Sequence of chain 44.F:
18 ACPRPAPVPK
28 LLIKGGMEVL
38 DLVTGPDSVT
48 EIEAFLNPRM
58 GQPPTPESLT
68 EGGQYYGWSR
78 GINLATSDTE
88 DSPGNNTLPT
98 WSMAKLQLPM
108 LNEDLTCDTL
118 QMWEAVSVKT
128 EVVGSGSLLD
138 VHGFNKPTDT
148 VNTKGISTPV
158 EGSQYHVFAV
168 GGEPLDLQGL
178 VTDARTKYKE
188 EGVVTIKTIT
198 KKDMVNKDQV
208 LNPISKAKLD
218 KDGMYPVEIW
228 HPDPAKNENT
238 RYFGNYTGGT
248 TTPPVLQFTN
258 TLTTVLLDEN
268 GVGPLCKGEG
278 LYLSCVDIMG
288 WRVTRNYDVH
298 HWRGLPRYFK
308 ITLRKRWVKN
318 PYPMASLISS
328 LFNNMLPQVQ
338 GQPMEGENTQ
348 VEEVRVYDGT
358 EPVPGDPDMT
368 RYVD

The protein below binds the small molecule below.
Small molecule (SMILES): CC(=O)N[C@H]1[C@H]([C@H](O)[C@H](O)CO)O[C@@](O[C@H]2[C@@H](O)[C@@H](CO)O[C@@H](O[C@H]3[C@H](O)[C@@H](O)[C@H](O)O[C@@H]3CO)[C@@H]2O)(C(=O)O)C[C@@H]1O

Binding-site contacts:
Ligand atom O8 contacts residue TYR72 of chain 44.F at 4.2 Å.
Ligand atom C4 contacts residue VAL296 of chain 44.F at 4.3 Å (hydrophobic).
Ligand atom O1B contacts residue ARG77 of chain 44.F at 2.9 Å (salt-bridge).
Ligand atom O10 contacts residue ASN293 of chain 44.F at 3.5 Å (h-bond).
Ligand atom C4 contacts residue GLY78 of chain 44.F at 3.4 Å.
Ligand atom C4 contacts residue TYR72 of chain 44.F at 3.5 Å (hydrophobic).
Ligand atom C10 contacts residue TYR72 of chain 44.F at 4.1 Å (hydrophobic).
Ligand atom O4 contacts residue GLY78 of chain 44.F at 3.1 Å.
Ligand atom O4 contacts residue ILE79 of chain 44.F at 3.5 Å (h-bond).
Ligand atom C4 contacts residue HIS298 of chain 44.F at 4.1 Å.
Ligand atom C11 contacts residue ASP85 of chain 43.F at 3.7 Å.
Ligand atom C3 contacts residue ARG77 of chain 44.F at 3.9 Å.
Ligand atom C2 contacts residue GLY78 of chain 44.F at 4.2 Å.
Ligand atom O4 contacts residue THR291 of chain 44.F at 3.3 Å.
Ligand atom C6 contacts residue ASN93 of chain 44.F at 3.1 Å.
Ligand atom C5 contacts residue ASN93 of chain 44.F at 4.2 Å.
Ligand atom O1A contacts residue GLY78 of chain 44.F at 3.7 Å.
Ligand atom O6 contacts residue ASN93 of chain 44.F at 2.9 Å (h-bond).
Ligand atom O10 contacts residue THR291 of chain 44.F at 3.7 Å.
Ligand atom N5 contacts residue TYR72 of chain 44.F at 3.1 Å (h-bond).
Ligand atom O1B contacts residue TYR72 of chain 44.F at 4.1 Å.
Ligand atom O8 contacts residue ARG77 of chain 44.F at 3.9 Å.
Ligand atom C6 contacts residue TYR72 of chain 44.F at 3.6 Å (hydrophobic).
Ligand atom C7 contacts residue TYR72 of chain 44.F at 4.2 Å (hydrophobic).
Ligand atom C6 contacts residue THR94 of chain 44.F at 4.2 Å.
Ligand atom O4 contacts residue HIS298 of chain 44.F at 3.1 Å (h-bond).
Ligand atom O4 contacts residue VAL296 of chain 44.F at 3.8 Å.
Ligand atom O4 contacts residue TYR72 of chain 44.F at 4.3 Å.
Ligand atom O3 contacts residue ASN80 of chain 44.F at 4.0 Å.
Ligand atom C5 contacts residue TYR72 of chain 44.F at 3.6 Å (hydrophobic).
Ligand atom C3 contacts residue GLY78 of chain 44.F at 4.2 Å.
Ligand atom O4 contacts residue ASN80 of chain 44.F at 4.2 Å.
Ligand atom C3 contacts residue GLY78 of chain 44.F at 4.0 Å.
Ligand atom O1A contacts residue TYR72 of chain 44.F at 3.2 Å.
Ligand atom O3 contacts residue GLY78 of chain 44.F at 3.7 Å.
Ligand atom C3 contacts residue HIS298 of chain 44.F at 4.1 Å.
Ligand atom C1 contacts residue ARG77 of chain 44.F at 3.5 Å.
Ligand atom C3 contacts residue VAL296 of chain 44.F at 3.5 Å (hydrophobic).
Ligand atom O1A contacts residue ARG77 of chain 44.F at 3.0 Å (salt-bridge).
Ligand atom C1 contacts residue TYR72 of chain 44.F at 3.8 Å (hydrophobic).

Sequence of chain 43.F:
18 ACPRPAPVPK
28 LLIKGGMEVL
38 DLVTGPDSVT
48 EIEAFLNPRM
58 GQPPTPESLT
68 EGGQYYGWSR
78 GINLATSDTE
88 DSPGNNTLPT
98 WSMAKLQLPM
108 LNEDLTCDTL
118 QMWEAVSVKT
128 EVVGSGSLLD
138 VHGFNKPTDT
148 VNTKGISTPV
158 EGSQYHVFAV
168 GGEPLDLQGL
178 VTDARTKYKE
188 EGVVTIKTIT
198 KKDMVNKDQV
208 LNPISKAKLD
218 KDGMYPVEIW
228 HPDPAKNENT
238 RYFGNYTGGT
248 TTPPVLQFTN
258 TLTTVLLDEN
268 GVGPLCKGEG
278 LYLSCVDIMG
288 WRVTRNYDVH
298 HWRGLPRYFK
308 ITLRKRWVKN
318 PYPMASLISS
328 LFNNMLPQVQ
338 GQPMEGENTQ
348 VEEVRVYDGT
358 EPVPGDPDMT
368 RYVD